Binding-site contacts:
Ligand atom C2 contacts residue ASN410 of chain 1.C at 2.4 Å.
Ligand atom O5 contacts residue ASN410 of chain 1.C at 2.5 Å (h-bond).
Ligand atom C3 contacts residue ASN410 of chain 1.C at 3.7 Å.
Ligand atom C4 contacts residue ASN410 of chain 1.C at 4.3 Å.
Ligand atom N2 contacts residue ASN410 of chain 1.C at 2.7 Å (h-bond).
Ligand atom C5 contacts residue ASN410 of chain 1.C at 3.7 Å.
Ligand atom C7 contacts residue ASN410 of chain 1.C at 4.1 Å.
Ligand atom C1 contacts residue ASN410 of chain 1.C at 1.4 Å.

A protein and the small-molecule ligand that binds it are described below.
Small molecule (SMILES): CC(=O)N[C@@H]1[C@@H](O)[C@H](O)[C@@H](CO)O[C@H]1O

Sequence of chain 1.C:
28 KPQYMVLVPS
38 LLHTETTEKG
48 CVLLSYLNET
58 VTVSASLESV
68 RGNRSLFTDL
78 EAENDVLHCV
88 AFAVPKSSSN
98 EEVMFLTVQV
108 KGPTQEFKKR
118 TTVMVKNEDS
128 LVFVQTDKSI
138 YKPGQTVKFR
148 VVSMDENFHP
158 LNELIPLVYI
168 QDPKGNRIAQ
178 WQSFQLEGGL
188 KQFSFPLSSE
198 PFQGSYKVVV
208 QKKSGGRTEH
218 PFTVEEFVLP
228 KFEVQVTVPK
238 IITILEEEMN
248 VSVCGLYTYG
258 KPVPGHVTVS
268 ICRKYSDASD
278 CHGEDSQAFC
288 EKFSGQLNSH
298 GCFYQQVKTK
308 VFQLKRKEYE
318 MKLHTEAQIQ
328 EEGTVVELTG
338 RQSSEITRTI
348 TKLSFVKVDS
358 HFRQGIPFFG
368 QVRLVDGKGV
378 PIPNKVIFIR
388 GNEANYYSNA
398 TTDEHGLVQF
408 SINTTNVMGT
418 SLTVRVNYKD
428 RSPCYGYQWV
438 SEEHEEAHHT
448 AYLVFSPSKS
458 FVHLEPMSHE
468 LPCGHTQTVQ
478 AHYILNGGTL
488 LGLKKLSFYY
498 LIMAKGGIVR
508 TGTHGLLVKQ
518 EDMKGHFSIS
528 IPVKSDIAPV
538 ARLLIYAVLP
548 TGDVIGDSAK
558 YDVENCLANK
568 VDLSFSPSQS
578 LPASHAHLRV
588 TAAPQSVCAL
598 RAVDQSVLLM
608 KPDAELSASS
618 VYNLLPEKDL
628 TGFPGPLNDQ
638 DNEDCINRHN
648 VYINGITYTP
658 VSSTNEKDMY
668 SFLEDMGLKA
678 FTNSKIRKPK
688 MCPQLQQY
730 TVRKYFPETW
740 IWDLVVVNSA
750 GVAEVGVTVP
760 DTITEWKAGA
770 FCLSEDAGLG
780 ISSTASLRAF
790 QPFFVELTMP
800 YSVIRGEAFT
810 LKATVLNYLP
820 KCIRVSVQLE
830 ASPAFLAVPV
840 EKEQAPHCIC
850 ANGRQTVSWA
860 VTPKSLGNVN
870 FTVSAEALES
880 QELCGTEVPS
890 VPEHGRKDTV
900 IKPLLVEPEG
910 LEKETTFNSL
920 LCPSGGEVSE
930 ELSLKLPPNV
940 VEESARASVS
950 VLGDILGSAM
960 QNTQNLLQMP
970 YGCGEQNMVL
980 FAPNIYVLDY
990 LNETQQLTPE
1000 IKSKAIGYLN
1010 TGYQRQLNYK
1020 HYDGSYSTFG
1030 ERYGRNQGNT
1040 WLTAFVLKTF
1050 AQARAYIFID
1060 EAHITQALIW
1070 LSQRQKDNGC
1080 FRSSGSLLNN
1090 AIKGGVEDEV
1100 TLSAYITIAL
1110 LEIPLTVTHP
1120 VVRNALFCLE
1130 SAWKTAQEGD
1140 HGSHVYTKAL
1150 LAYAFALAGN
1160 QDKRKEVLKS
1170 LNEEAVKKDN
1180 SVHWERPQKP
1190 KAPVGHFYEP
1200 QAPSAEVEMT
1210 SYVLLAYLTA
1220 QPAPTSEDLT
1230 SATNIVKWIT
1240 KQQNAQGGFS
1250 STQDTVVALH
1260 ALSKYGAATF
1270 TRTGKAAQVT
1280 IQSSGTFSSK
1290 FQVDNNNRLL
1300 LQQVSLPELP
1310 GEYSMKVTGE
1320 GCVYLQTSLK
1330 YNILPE